Sequence of chain 1.A:
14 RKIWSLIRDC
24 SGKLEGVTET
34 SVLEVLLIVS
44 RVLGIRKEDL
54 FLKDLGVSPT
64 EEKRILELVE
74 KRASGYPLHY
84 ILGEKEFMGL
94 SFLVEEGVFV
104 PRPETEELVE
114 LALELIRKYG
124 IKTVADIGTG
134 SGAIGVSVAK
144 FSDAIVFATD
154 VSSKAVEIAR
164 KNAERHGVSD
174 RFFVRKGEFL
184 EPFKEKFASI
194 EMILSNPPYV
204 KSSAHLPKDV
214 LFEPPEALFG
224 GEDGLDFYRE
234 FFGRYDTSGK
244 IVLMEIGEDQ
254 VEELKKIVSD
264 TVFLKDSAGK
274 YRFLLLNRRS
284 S

Binding-site contacts:
Ligand atom CG contacts residue TYR202 of chain 1.A at 3.6 Å (hydrophobic).
Ligand atom CE contacts residue SAM1 of chain 1.C at 1.9 Å.
Ligand atom CG contacts residue GLU248 of chain 1.A at 4.4 Å.
Ligand atom N contacts residue TYR202 of chain 1.A at 3.4 Å.
Ligand atom CB contacts residue PHE102 of chain 1.A at 4.1 Å (hydrophobic).
Ligand atom OE1 contacts residue PRO200 of chain 1.A at 3.6 Å.
Ligand atom OE1 contacts residue LEU221 of chain 1.A at 3.7 Å.
Ligand atom CB contacts residue VAL203 of chain 1.A at 4.1 Å (hydrophobic).
Ligand atom OE1 contacts residue ALA220 of chain 1.A at 4.4 Å.
Ligand atom NE2 contacts residue SAM1 of chain 1.C at 3.3 Å.
Ligand atom CE contacts residue ALA220 of chain 1.A at 3.4 Å (hydrophobic).
Ligand atom CA contacts residue VAL203 of chain 1.A at 4.2 Å (hydrophobic).
Ligand atom NE2 contacts residue TYR202 of chain 1.A at 3.4 Å.
Ligand atom C contacts residue ARG105 of chain 1.A at 4.2 Å.
Ligand atom C contacts residue VAL203 of chain 1.A at 3.9 Å (hydrophobic).
Ligand atom OE1 contacts residue TYR202 of chain 1.A at 3.0 Å (h-bond).
Ligand atom O contacts residue LEU221 of chain 1.A at 3.2 Å.
Ligand atom N contacts residue VAL203 of chain 1.A at 4.0 Å.
Ligand atom NE2 contacts residue ASN199 of chain 1.A at 2.8 Å (h-bond).
Ligand atom CE contacts residue PRO201 of chain 1.A at 3.7 Å (hydrophobic).
Ligand atom CB contacts residue TYR202 of chain 1.A at 4.3 Å (hydrophobic).
Ligand atom CD contacts residue SAM1 of chain 1.C at 3.9 Å.
Ligand atom NE2 contacts residue PRO201 of chain 1.A at 4.1 Å.
Ligand atom CE contacts residue PHE102 of chain 1.A at 4.2 Å (hydrophobic).
Ligand atom OE1 contacts residue PRO201 of chain 1.A at 3.8 Å.
Ligand atom OE1 contacts residue VAL203 of chain 1.A at 3.5 Å.
Ligand atom CE contacts residue ASN199 of chain 1.A at 3.5 Å.
Ligand atom CD contacts residue TYR202 of chain 1.A at 3.5 Å (hydrophobic).
Ligand atom CG contacts residue ASN199 of chain 1.A at 4.3 Å.
Ligand atom NE2 contacts residue PRO200 of chain 1.A at 2.6 Å (h-bond).
Ligand atom C contacts residue LEU221 of chain 1.A at 4.1 Å (hydrophobic).
Ligand atom CD contacts residue ASN199 of chain 1.A at 4.0 Å.
Ligand atom CB contacts residue LEU221 of chain 1.A at 4.2 Å (hydrophobic).
Ligand atom CE contacts residue PRO200 of chain 1.A at 3.0 Å (hydrophobic).
Ligand atom CG contacts residue PHE102 of chain 1.A at 3.9 Å (hydrophobic).
Ligand atom O contacts residue ARG105 of chain 1.A at 3.2 Å (salt-bridge).
Ligand atom CD contacts residue PRO200 of chain 1.A at 3.5 Å (hydrophobic).
Ligand atom CA contacts residue TYR202 of chain 1.A at 4.4 Å (hydrophobic).
Ligand atom CD contacts residue PRO201 of chain 1.A at 4.3 Å (hydrophobic).
Ligand atom O contacts residue PHE102 of chain 1.A at 4.5 Å.

The protein below binds the small molecule below.
Small molecule (SMILES): CNC(=O)CC[C@H](N)C(=O)O